Binding-site contacts:
Ligand atom CA contacts residue PHE10 of chain 1.A at 3.8 Å (hydrophobic).
Ligand atom O contacts residue GLN9 of chain 1.A at 3.8 Å.
Ligand atom CA contacts residue GLN9 of chain 1.A at 3.4 Å.
Ligand atom CG contacts residue CYS7 of chain 1.A at 3.8 Å (hydrophobic).
Ligand atom C contacts residue EDO1 of chain 1.F at 3.6 Å.
Ligand atom CE3 contacts residue ILE8 of chain 1.A at 3.4 Å (hydrophobic).
Ligand atom CB contacts residue GLN9 of chain 1.A at 3.6 Å.
Ligand atom CD1 contacts residue EDO1 of chain 1.F at 3.7 Å.
Ligand atom C contacts residue PHE10 of chain 1.A at 3.6 Å (hydrophobic).
Ligand atom N contacts residue EDO1 of chain 1.F at 3.7 Å.
Ligand atom C contacts residue EDO1 of chain 1.F at 3.3 Å.
Ligand atom CH2 contacts residue PHE88 of chain 2.A at 3.5 Å (hydrophobic).
Ligand atom NE1 contacts residue PHE10 of chain 1.A at 3.3 Å.
Ligand atom CD contacts residue CYS7 of chain 1.A at 3.3 Å (hydrophobic).
Ligand atom CG1 contacts residue THR11 of chain 1.A at 3.8 Å.
Ligand atom CA contacts residue EDO1 of chain 1.F at 3.8 Å.
Ligand atom CD1 contacts residue THR119 of chain 2.A at 3.8 Å.
Ligand atom NE1 contacts residue THR119 of chain 2.A at 3.5 Å.
Ligand atom O contacts residue ILE8 of chain 1.A at 3.5 Å.
Ligand atom O contacts residue GLN9 of chain 1.A at 2.9 Å (h-bond).
Ligand atom O contacts residue EDO1 of chain 1.F at 3.2 Å (h-bond).
Ligand atom CH2 contacts residue LEU94 of chain 2.A at 3.7 Å (hydrophobic).
Ligand atom CE2 contacts residue THR119 of chain 2.A at 3.6 Å.
Ligand atom N contacts residue GLN9 of chain 1.A at 2.9 Å (h-bond).
Ligand atom CZ3 contacts residue PHE10 of chain 1.A at 3.7 Å (hydrophobic).
Ligand atom C contacts residue GLN9 of chain 1.A at 3.6 Å.
Ligand atom NE1 contacts residue HIS115 of chain 2.A at 3.6 Å.
Ligand atom CZ3 contacts residue PHE88 of chain 2.A at 3.8 Å (hydrophobic).
Ligand atom CD1 contacts residue PHE10 of chain 1.A at 3.6 Å (hydrophobic).
Ligand atom CE3 contacts residue GLN9 of chain 1.A at 3.7 Å.
Ligand atom CB contacts residue EDO1 of chain 1.F at 3.3 Å.
Ligand atom CZ2 contacts residue THR119 of chain 2.A at 3.6 Å.
Ligand atom CE3 contacts residue PHE10 of chain 1.A at 3.5 Å (hydrophobic).
Ligand atom CE2 contacts residue PHE10 of chain 1.A at 3.4 Å (hydrophobic).
Ligand atom CZ3 contacts residue LEU94 of chain 2.A at 3.7 Å (hydrophobic).
Ligand atom CZ3 contacts residue ILE8 of chain 1.A at 3.8 Å (hydrophobic).
Ligand atom O contacts residue PHE10 of chain 1.A at 3.3 Å.
Ligand atom O contacts residue THR11 of chain 1.A at 3.1 Å (h-bond).
Ligand atom CD2 contacts residue PHE10 of chain 1.A at 3.7 Å (hydrophobic).
Ligand atom CG2 contacts residue GLN9 of chain 1.A at 3.6 Å.

Sequence of chain 2.A:
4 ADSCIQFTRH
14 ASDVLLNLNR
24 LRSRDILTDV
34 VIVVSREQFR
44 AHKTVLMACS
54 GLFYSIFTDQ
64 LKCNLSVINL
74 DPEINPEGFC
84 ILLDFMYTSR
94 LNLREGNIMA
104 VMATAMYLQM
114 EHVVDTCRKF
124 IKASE

This protein binds this small molecule.
Small molecule (SMILES): CC[C@H](C)[C@H](NC(=O)[C@@H](NC(=O)[C@H](CC1=c2ccccc2=NC1)NC(C)=O)C(C)C)C(=O)N1CCC[C@H]1C(N)=O

Sequence of chain 1.A:
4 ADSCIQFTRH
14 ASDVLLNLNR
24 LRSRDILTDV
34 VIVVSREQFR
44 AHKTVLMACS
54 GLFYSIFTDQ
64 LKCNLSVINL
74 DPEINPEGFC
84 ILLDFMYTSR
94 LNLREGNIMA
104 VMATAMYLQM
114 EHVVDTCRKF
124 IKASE